The protein below binds the small molecule below.
Small molecule (SMILES): CC[C@H](C)[C@@H](C=O)NC(=O)[C@H](CO)NC(=O)[C@H](CCCCN)NC(=O)[C@@H](N)C(C)C

Sequence of chain 12.A:
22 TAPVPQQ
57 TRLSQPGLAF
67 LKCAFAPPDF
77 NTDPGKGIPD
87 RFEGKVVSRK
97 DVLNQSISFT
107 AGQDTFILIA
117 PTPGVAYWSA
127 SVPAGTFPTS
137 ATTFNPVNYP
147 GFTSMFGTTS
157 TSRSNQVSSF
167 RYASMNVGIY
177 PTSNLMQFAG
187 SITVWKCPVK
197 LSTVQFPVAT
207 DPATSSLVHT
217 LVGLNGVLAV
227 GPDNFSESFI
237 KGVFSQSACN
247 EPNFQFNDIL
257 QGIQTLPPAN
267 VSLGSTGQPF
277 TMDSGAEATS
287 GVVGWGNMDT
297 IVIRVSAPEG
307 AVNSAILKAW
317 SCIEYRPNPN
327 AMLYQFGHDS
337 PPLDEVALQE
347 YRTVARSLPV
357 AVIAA

Binding-site contacts:
Ligand atom CD1 contacts residue THR349 of chain 12.A at 4.4 Å.
Ligand atom CG2 contacts residue PHE71 of chain 12.A at 4.0 Å (hydrophobic).